A small-molecule ligand and the protein it binds are described below.
Small molecule (SMILES): CC(=O)N[C@@H]1[C@@H](O)[C@H](O)[C@@H](CO)O[C@H]1O

Binding-site contacts:
Ligand atom C1 contacts residue ASN181 of chain 1.B at 1.4 Å.
Ligand atom C5 contacts residue ASN181 of chain 1.B at 3.6 Å.
Ligand atom C6 contacts residue GLY284 of chain 1.B at 3.3 Å.
Ligand atom C3 contacts residue ASN181 of chain 1.B at 3.8 Å.
Ligand atom C8 contacts residue ASN181 of chain 1.B at 3.6 Å.
Ligand atom O5 contacts residue ASN181 of chain 1.B at 2.3 Å (h-bond).
Ligand atom C5 contacts residue THR183 of chain 1.B at 3.4 Å.
Ligand atom C4 contacts residue ASN181 of chain 1.B at 4.2 Å.
Ligand atom C5 contacts residue GLY284 of chain 1.B at 3.5 Å.
Ligand atom O5 contacts residue THR183 of chain 1.B at 3.3 Å (h-bond).
Ligand atom O7 contacts residue ASN181 of chain 1.B at 4.4 Å.
Ligand atom C7 contacts residue ASN181 of chain 1.B at 3.5 Å.
Ligand atom C6 contacts residue GLY285 of chain 1.B at 4.2 Å.
Ligand atom C6 contacts residue THR286 of chain 1.B at 4.2 Å.
Ligand atom C1 contacts residue THR183 of chain 1.B at 3.7 Å.
Ligand atom O6 contacts residue THR286 of chain 1.B at 3.6 Å.
Ligand atom O4 contacts residue GLY284 of chain 1.B at 4.2 Å.
Ligand atom C6 contacts residue THR183 of chain 1.B at 3.7 Å.
Ligand atom N2 contacts residue ASN181 of chain 1.B at 3.0 Å (h-bond).
Ligand atom C2 contacts residue ASN181 of chain 1.B at 2.5 Å.

Sequence of chain 1.B:
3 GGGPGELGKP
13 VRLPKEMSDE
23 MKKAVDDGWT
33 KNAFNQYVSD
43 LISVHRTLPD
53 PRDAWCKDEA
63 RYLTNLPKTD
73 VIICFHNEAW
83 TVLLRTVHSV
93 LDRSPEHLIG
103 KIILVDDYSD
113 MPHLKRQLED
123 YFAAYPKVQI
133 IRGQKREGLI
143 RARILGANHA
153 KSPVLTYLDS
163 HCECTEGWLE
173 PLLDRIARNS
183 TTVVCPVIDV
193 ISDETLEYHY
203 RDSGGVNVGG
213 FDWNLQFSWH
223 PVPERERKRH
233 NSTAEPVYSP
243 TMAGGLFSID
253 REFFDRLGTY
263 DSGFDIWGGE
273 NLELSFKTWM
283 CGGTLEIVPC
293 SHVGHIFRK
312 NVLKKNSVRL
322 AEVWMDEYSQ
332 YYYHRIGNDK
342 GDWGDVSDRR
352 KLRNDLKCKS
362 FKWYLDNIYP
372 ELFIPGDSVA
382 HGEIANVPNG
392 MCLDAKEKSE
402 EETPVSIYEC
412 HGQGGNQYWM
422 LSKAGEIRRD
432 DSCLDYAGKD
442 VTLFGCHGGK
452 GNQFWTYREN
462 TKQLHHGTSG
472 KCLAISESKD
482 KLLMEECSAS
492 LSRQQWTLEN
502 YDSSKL